Sequence of chain 1.A:
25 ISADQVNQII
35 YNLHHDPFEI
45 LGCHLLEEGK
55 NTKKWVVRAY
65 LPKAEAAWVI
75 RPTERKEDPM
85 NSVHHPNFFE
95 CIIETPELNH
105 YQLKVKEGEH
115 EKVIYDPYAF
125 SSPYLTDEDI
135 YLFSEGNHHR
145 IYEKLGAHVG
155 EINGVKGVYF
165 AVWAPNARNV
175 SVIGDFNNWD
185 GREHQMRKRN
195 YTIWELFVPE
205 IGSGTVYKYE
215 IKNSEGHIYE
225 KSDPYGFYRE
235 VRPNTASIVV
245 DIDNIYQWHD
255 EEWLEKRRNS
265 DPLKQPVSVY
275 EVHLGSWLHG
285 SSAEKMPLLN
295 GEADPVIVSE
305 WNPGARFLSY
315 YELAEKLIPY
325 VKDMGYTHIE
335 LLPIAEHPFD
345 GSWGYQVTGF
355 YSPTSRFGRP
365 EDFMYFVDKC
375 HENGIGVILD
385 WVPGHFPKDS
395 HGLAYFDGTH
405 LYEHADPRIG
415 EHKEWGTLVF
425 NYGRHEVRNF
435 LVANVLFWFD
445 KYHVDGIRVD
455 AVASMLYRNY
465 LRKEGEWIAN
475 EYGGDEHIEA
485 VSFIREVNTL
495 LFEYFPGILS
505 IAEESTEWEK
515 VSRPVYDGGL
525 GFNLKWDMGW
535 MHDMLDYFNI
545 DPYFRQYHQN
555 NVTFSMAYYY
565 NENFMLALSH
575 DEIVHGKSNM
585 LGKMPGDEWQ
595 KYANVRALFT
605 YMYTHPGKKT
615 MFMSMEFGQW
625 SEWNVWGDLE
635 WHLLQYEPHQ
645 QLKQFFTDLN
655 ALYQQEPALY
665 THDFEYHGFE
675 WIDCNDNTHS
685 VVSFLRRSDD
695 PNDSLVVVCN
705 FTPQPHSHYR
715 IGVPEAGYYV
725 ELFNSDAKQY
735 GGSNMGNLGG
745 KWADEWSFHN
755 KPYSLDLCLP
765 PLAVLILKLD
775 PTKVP

Binding-site contacts:
Ligand atom C3 contacts residue LYS212 of chain 1.A at 3.6 Å.
Ligand atom C1 contacts residue TRP183 of chain 1.A at 3.5 Å (hydrophobic).
Ligand atom C3 contacts residue GLU224 of chain 1.A at 4.3 Å.
Ligand atom C2 contacts residue TRP183 of chain 1.A at 4.2 Å (hydrophobic).
Ligand atom O2 contacts residue GLU224 of chain 1.A at 2.1 Å (salt-bridge).
Ligand atom O3 contacts residue ALA240 of chain 1.A at 4.2 Å.
Ligand atom O3 contacts residue TRP183 of chain 1.A at 4.1 Å.
Ligand atom C2 contacts residue GLU234 of chain 1.A at 3.1 Å.
Ligand atom O4 contacts residue TRP183 of chain 1.A at 4.4 Å.
Ligand atom C6 contacts residue TRP183 of chain 1.A at 3.8 Å (hydrophobic).
Ligand atom O2 contacts residue LYS212 of chain 1.A at 2.8 Å (salt-bridge).
Ligand atom C3 contacts residue GLU234 of chain 1.A at 3.4 Å.
Ligand atom O3 contacts residue GLU234 of chain 1.A at 2.6 Å (salt-bridge).
Ligand atom O6 contacts residue TRP183 of chain 1.A at 4.3 Å.
Ligand atom O3 contacts residue ASN238 of chain 1.A at 3.5 Å.
Ligand atom O2 contacts residue GLU234 of chain 1.A at 2.5 Å (salt-bridge).
Ligand atom C4 contacts residue TRP183 of chain 1.A at 4.0 Å (hydrophobic).
Ligand atom O2 contacts residue ALA240 of chain 1.A at 3.9 Å.
Ligand atom C5 contacts residue TRP183 of chain 1.A at 4.2 Å (hydrophobic).
Ligand atom O5 contacts residue GLU224 of chain 1.A at 4.3 Å.
Ligand atom O3 contacts residue LYS212 of chain 1.A at 2.9 Å (salt-bridge).
Ligand atom C2 contacts residue GLU224 of chain 1.A at 2.9 Å.
Ligand atom C1 contacts residue GLU224 of chain 1.A at 3.2 Å.
Ligand atom C2 contacts residue LYS212 of chain 1.A at 3.8 Å.
Ligand atom C3 contacts residue TRP183 of chain 1.A at 4.4 Å (hydrophobic).
Ligand atom C4 contacts residue GLU234 of chain 1.A at 4.2 Å.
Ligand atom O5 contacts residue TRP183 of chain 1.A at 3.6 Å.

A small-molecule ligand and the protein it binds are described below.
Small molecule (SMILES): OC[C@H]1O[C@H](O[C@H]2[C@H](O)[C@@H](O)CO[C@@H]2CO)[C@H](O)[C@@H](O)[C@@H]1O